The protein below binds the small molecule below.
Small molecule (SMILES): O=C(O)CCC(=O)C(=O)O

Sequence of chain 1.A:
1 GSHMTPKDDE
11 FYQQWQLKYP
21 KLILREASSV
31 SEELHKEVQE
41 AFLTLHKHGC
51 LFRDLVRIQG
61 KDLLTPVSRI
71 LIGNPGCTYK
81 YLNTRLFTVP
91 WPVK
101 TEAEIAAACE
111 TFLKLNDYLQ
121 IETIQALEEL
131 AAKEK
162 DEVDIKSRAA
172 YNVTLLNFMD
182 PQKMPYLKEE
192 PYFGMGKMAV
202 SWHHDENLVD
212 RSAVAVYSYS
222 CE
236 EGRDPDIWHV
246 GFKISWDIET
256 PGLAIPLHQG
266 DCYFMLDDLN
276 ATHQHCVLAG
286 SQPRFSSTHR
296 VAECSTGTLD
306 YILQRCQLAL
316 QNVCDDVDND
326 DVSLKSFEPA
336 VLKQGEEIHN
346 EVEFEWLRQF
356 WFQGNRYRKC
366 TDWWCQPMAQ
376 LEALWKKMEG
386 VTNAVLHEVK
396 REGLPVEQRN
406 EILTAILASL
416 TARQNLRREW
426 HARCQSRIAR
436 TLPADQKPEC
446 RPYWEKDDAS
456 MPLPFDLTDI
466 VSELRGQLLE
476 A

Binding-site contacts:
Ligand atom O3 contacts residue TYR268 of chain 1.A at 2.4 Å (h-bond).
Ligand atom O2 contacts residue FLU1 of chain 1.C at 3.2 Å (h-bond).
Ligand atom C1 contacts residue FLU1 of chain 1.C at 3.4 Å.
Ligand atom O2 contacts residue ARG69 of chain 1.A at 2.7 Å (salt-bridge).
Ligand atom O1 contacts residue FLU1 of chain 1.C at 3.0 Å (h-bond).
Ligand atom C2 contacts residue MN1 of chain 1.D at 2.7 Å.
Ligand atom C4 contacts residue MN1 of chain 1.D at 3.6 Å.
Ligand atom O1 contacts residue MN1 of chain 1.D at 2.8 Å.
Ligand atom O3 contacts residue VAL217 of chain 1.A at 3.7 Å.
Ligand atom C5 contacts residue VAL217 of chain 1.A at 3.9 Å (hydrophobic).
Ligand atom O2 contacts residue ASN178 of chain 1.A at 3.8 Å.
Ligand atom O5 contacts residue HIS204 of chain 1.A at 3.5 Å.
Ligand atom C5 contacts residue VAL282 of chain 1.A at 3.6 Å (hydrophobic).
Ligand atom O1 contacts residue HIS204 of chain 1.A at 3.9 Å.
Ligand atom O4 contacts residue ARG289 of chain 1.A at 2.5 Å (salt-bridge).
Ligand atom O3 contacts residue VAL282 of chain 1.A at 3.7 Å.
Ligand atom C1 contacts residue ARG69 of chain 1.A at 3.5 Å.
Ligand atom C2 contacts residue VAL282 of chain 1.A at 4.2 Å (hydrophobic).
Ligand atom C1 contacts residue MN1 of chain 1.D at 3.1 Å.
Ligand atom C3 contacts residue ASN178 of chain 1.A at 3.9 Å.
Ligand atom C5 contacts residue ARG289 of chain 1.A at 3.3 Å.
Ligand atom O4 contacts residue THR293 of chain 1.A at 4.1 Å.
Ligand atom C4 contacts residue VAL282 of chain 1.A at 3.8 Å (hydrophobic).
Ligand atom O5 contacts residue HIS280 of chain 1.A at 4.0 Å.
Ligand atom O4 contacts residue SER291 of chain 1.A at 2.8 Å (h-bond).
Ligand atom O4 contacts residue VAL282 of chain 1.A at 4.0 Å.
Ligand atom C5 contacts residue SER291 of chain 1.A at 3.9 Å.
Ligand atom O1 contacts residue ARG295 of chain 1.A at 3.0 Å (salt-bridge).
Ligand atom C3 contacts residue MN1 of chain 1.D at 3.4 Å.
Ligand atom C1 contacts residue ARG295 of chain 1.A at 3.9 Å.
Ligand atom O5 contacts residue MN1 of chain 1.D at 2.5 Å.
Ligand atom C4 contacts residue THR293 of chain 1.A at 4.0 Å.
Ligand atom C4 contacts residue TYR268 of chain 1.A at 3.0 Å (hydrophobic).
Ligand atom C5 contacts residue TYR268 of chain 1.A at 3.1 Å (hydrophobic).
Ligand atom O1 contacts residue ARG69 of chain 1.A at 3.7 Å.
Ligand atom O5 contacts residue VAL282 of chain 1.A at 3.5 Å.
Ligand atom C3 contacts residue THR293 of chain 1.A at 3.5 Å.
Ligand atom O1 contacts residue ASP206 of chain 1.A at 4.0 Å.
Ligand atom O3 contacts residue ARG289 of chain 1.A at 3.2 Å (salt-bridge).
Ligand atom O4 contacts residue VAL217 of chain 1.A at 4.2 Å.